Binding-site contacts:
Ligand atom CL1 contacts residue LYS18 of chain 1.A at 3.6 Å.
Ligand atom C30 contacts residue VAL156 of chain 1.A at 3.8 Å (hydrophobic).
Ligand atom C4 contacts residue VAL24 of chain 1.A at 3.7 Å (hydrophobic).
Ligand atom C4 contacts residue LEU16 of chain 1.A at 3.8 Å (hydrophobic).
Ligand atom C29 contacts residue PHE152 of chain 1.A at 3.5 Å (hydrophobic).
Ligand atom C12 contacts residue GLU88 of chain 1.A at 3.3 Å.
Ligand atom C12 contacts residue ALA90 of chain 1.A at 3.7 Å (hydrophobic).
Ligand atom C1 contacts residue VAL24 of chain 1.A at 3.6 Å (hydrophobic).
Ligand atom C27 contacts residue GLU137 of chain 1.A at 3.4 Å.
Ligand atom N1 contacts residue LEU140 of chain 1.A at 3.7 Å.
Ligand atom CL1 contacts residue VAL24 of chain 1.A at 3.8 Å.
Ligand atom C15 contacts residue PRO91 of chain 1.A at 3.6 Å (hydrophobic).
Ligand atom N4 contacts residue TYR89 of chain 1.A at 3.6 Å.
Ligand atom C12 contacts residue ALA37 of chain 1.A at 3.8 Å (hydrophobic).
Ligand atom F2 contacts residue LEU140 of chain 1.A at 3.5 Å.
Ligand atom O1 contacts residue ARG97 of chain 1.A at 3.5 Å.
Ligand atom C15 contacts residue ALA90 of chain 1.A at 3.1 Å (hydrophobic).
Ligand atom C22 contacts residue ARG14 of chain 1.A at 3.2 Å.
Ligand atom C14 contacts residue ALA90 of chain 1.A at 3.4 Å (hydrophobic).
Ligand atom C15 contacts residue TYR89 of chain 1.A at 3.7 Å (hydrophobic).
Ligand atom C29 contacts residue VAL156 of chain 1.A at 3.6 Å (hydrophobic).
Ligand atom C16 contacts residue GLY93 of chain 1.A at 3.7 Å.
Ligand atom C1 contacts residue VAL156 of chain 1.A at 3.8 Å (hydrophobic).
Ligand atom N2 contacts residue TYR89 of chain 1.A at 3.8 Å.
Ligand atom C28 contacts residue ASN138 of chain 1.A at 3.4 Å.
Ligand atom C8 contacts residue LEU87 of chain 1.A at 3.8 Å (hydrophobic).
Ligand atom F1 contacts residue LYS39 of chain 1.A at 3.8 Å.
Ligand atom C5 contacts residue VAL24 of chain 1.A at 3.5 Å (hydrophobic).
Ligand atom C15 contacts residue GLY93 of chain 1.A at 3.7 Å.
Ligand atom C13 contacts residue ALA90 of chain 1.A at 3.6 Å (hydrophobic).
Ligand atom C9 contacts residue LEU140 of chain 1.A at 3.8 Å (hydrophobic).
Ligand atom C30 contacts residue ASP151 of chain 1.A at 3.2 Å.
Ligand atom N2 contacts residue ALA90 of chain 1.A at 3.0 Å (h-bond).
Ligand atom C12 contacts residue LEU140 of chain 1.A at 3.7 Å (hydrophobic).
Ligand atom F1 contacts residue ASP151 of chain 1.A at 2.9 Å.
Ligand atom C6 contacts residue VAL24 of chain 1.A at 3.4 Å (hydrophobic).
Ligand atom C29 contacts residue GLY153 of chain 1.A at 3.8 Å.
Ligand atom C29 contacts residue ASP151 of chain 1.A at 3.0 Å.
Ligand atom N4 contacts residue ALA90 of chain 1.A at 2.7 Å (h-bond).
Ligand atom C16 contacts residue PRO91 of chain 1.A at 3.6 Å (hydrophobic).

Sequence of chain 1.A:
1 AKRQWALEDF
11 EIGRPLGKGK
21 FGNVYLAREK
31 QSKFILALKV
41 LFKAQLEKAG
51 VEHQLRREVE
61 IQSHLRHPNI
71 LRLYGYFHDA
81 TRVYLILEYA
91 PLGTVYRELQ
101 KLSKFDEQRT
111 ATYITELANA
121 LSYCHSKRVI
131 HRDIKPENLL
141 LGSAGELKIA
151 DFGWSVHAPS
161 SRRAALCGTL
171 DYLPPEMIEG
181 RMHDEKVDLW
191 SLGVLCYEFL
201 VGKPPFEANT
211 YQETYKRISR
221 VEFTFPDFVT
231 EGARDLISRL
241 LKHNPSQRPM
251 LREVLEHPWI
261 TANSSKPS

The small molecule below binds the protein below.
Small molecule (SMILES): CN1CCN(C(=O)c2ccc(Nc3ncc4c(n3)-c3ccc(Cl)cc3C(c3c(F)cccc3F)=NC4)cc2)CC1